The small molecule below binds the protein below.
Small molecule (SMILES): CC1CCN(C(=O)NC2CCCCC2)CC1

Sequence of chain 1.A:
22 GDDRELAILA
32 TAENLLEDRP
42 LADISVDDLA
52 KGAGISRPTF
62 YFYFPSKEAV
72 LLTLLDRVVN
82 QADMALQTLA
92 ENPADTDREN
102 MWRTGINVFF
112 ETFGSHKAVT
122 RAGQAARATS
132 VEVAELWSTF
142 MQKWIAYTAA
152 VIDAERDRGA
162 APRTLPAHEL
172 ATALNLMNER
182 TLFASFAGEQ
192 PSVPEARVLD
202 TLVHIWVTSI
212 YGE

Binding-site contacts:
Ligand atom C11 contacts residue TRP207 of chain 1.A at 3.3 Å (hydrophobic).
Ligand atom C1 contacts residue MET142 of chain 1.A at 3.9 Å (hydrophobic).
Ligand atom C11 contacts residue ILE107 of chain 1.A at 3.7 Å (hydrophobic).
Ligand atom O1 contacts residue ASN179 of chain 1.A at 2.7 Å (h-bond).
Ligand atom N2 contacts residue TRP207 of chain 1.A at 4.0 Å.
Ligand atom C7 contacts residue ASN176 of chain 1.A at 3.4 Å.
Ligand atom C6 contacts residue ASN176 of chain 1.A at 3.9 Å.
Ligand atom C6 contacts residue TRP207 of chain 1.A at 4.0 Å (hydrophobic).
Ligand atom C1 contacts residue TRP138 of chain 1.A at 4.0 Å (hydrophobic).
Ligand atom C7 contacts residue THR149 of chain 1.A at 3.5 Å.
Ligand atom C1 contacts residue PHE184 of chain 1.A at 3.8 Å (hydrophobic).
Ligand atom C10 contacts residue GLY106 of chain 1.A at 3.6 Å.
Ligand atom C13 contacts residue TRP145 of chain 1.A at 3.3 Å (hydrophobic).
Ligand atom C5 contacts residue ASN176 of chain 1.A at 4.0 Å.
Ligand atom C10 contacts residue ILE107 of chain 1.A at 3.6 Å (hydrophobic).
Ligand atom C4 contacts residue LEU183 of chain 1.A at 4.0 Å (hydrophobic).
Ligand atom N1 contacts residue PHE110 of chain 1.A at 3.9 Å.
Ligand atom C4 contacts residue ASN179 of chain 1.A at 3.1 Å.
Ligand atom N1 contacts residue ASN176 of chain 1.A at 3.9 Å.
Ligand atom C8 contacts residue THR149 of chain 1.A at 3.6 Å.
Ligand atom C3 contacts residue GLU180 of chain 1.A at 4.1 Å.
Ligand atom N1 contacts residue ASN179 of chain 1.A at 3.7 Å.
Ligand atom C13 contacts residue PHE110 of chain 1.A at 4.1 Å (hydrophobic).
Ligand atom C7 contacts residue PHE110 of chain 1.A at 3.7 Å (hydrophobic).
Ligand atom N2 contacts residue PHE110 of chain 1.A at 3.8 Å.
Ligand atom C12 contacts residue ASN176 of chain 1.A at 3.1 Å.
Ligand atom C4 contacts residue GLU180 of chain 1.A at 3.7 Å.
Ligand atom C8 contacts residue LEU87 of chain 1.A at 3.9 Å (hydrophobic).
Ligand atom C13 contacts residue MET142 of chain 1.A at 3.5 Å (hydrophobic).
Ligand atom C5 contacts residue ASN179 of chain 1.A at 3.3 Å.
Ligand atom N2 contacts residue ASN176 of chain 1.A at 3.3 Å (h-bond).
Ligand atom C1 contacts residue TRP145 of chain 1.A at 3.9 Å (hydrophobic).
Ligand atom C8 contacts residue PHE110 of chain 1.A at 4.0 Å (hydrophobic).
Ligand atom N2 contacts residue ASN179 of chain 1.A at 3.7 Å.
Ligand atom C5 contacts residue PHE110 of chain 1.A at 3.6 Å (hydrophobic).
Ligand atom C2 contacts residue MET142 of chain 1.A at 3.8 Å (hydrophobic).
Ligand atom C6 contacts residue PHE110 of chain 1.A at 3.4 Å (hydrophobic).
Ligand atom C9 contacts residue THR149 of chain 1.A at 3.9 Å.
Ligand atom C3 contacts residue PHE110 of chain 1.A at 4.1 Å (hydrophobic).
Ligand atom O1 contacts residue PHE110 of chain 1.A at 3.6 Å.